This protein binds this small molecule.
Small molecule (SMILES): CC(=O)N[C@H]1[C@H]([C@H](O)[C@H](O)CO)O[C@@](O[C@H]2[C@@H](O)[C@@H](CO)O[C@@H](O[C@H]3[C@H](O)[C@@H](O)[C@H](O)O[C@@H]3CO)[C@@H]2O)(C(=O)O)C[C@@H]1O

Sequence of chain 16.C:
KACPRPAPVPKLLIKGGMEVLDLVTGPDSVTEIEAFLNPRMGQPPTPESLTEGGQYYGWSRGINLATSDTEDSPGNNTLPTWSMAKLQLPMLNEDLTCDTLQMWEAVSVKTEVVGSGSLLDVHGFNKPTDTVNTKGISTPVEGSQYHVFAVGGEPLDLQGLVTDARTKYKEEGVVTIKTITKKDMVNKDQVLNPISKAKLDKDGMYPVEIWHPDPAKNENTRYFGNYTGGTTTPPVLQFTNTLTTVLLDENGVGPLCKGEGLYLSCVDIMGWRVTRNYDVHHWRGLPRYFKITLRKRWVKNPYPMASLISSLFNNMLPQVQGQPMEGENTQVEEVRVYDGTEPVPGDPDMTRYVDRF

Sequence of chain 16.D:
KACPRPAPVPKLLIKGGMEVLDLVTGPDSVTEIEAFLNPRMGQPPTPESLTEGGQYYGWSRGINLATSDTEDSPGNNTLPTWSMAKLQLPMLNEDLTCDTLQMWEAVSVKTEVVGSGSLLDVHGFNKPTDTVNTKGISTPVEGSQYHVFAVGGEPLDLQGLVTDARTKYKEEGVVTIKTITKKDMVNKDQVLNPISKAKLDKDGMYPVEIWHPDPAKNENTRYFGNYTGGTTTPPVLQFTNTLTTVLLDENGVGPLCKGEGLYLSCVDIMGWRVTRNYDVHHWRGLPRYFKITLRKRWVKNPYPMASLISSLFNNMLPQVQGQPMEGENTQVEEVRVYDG

Binding-site contacts:
Ligand atom O6 contacts residue ASN93 of chain 16.C at 3.4 Å (h-bond).
Ligand atom C11 contacts residue ASP85 of chain 16.D at 4.0 Å.
Ligand atom C11 contacts residue TYR72 of chain 16.C at 4.3 Å (hydrophobic).
Ligand atom O1A contacts residue GLY78 of chain 16.C at 3.8 Å.
Ligand atom C1 contacts residue GLY78 of chain 16.C at 4.2 Å.
Ligand atom C5 contacts residue TYR72 of chain 16.C at 3.6 Å (hydrophobic).
Ligand atom O1A contacts residue TYR72 of chain 16.C at 3.6 Å.
Ligand atom O8 contacts residue ARG77 of chain 16.C at 3.6 Å (salt-bridge).
Ligand atom C2 contacts residue GLY78 of chain 16.C at 4.1 Å.
Ligand atom O1A contacts residue ARG77 of chain 16.C at 3.0 Å (salt-bridge).
Ligand atom O4 contacts residue TYR72 of chain 16.C at 3.8 Å.
Ligand atom O4 contacts residue THR291 of chain 16.C at 3.3 Å.
Ligand atom C1 contacts residue ARG77 of chain 16.C at 3.3 Å.
Ligand atom C4 contacts residue HIS298 of chain 16.C at 3.8 Å.
Ligand atom O4 contacts residue HIS298 of chain 16.C at 3.2 Å (h-bond).
Ligand atom O4 contacts residue ILE79 of chain 16.C at 3.7 Å.
Ligand atom C4 contacts residue GLY78 of chain 16.C at 3.2 Å.
Ligand atom O1B contacts residue ARG77 of chain 16.C at 2.7 Å (salt-bridge).
Ligand atom O4 contacts residue GLY78 of chain 16.C at 3.1 Å.
Ligand atom C6 contacts residue TYR72 of chain 16.C at 3.9 Å (hydrophobic).
Ligand atom C10 contacts residue TYR72 of chain 16.C at 4.0 Å (hydrophobic).
Ligand atom C6 contacts residue ASN93 of chain 16.C at 3.7 Å.
Ligand atom O3 contacts residue GLY78 of chain 16.C at 3.4 Å.
Ligand atom N5 contacts residue TYR72 of chain 16.C at 3.1 Å (h-bond).
Ligand atom O1B contacts residue TYR72 of chain 16.C at 4.4 Å.
Ligand atom O4 contacts residue ASN80 of chain 16.C at 4.3 Å.
Ligand atom O9 contacts residue ARG77 of chain 16.C at 3.8 Å.
Ligand atom C3 contacts residue GLY78 of chain 16.C at 4.3 Å.
Ligand atom O1A contacts residue HIS298 of chain 16.C at 4.3 Å.
Ligand atom O3 contacts residue VAL296 of chain 16.C at 4.4 Å.
Ligand atom C1 contacts residue TYR72 of chain 16.C at 4.3 Å (hydrophobic).
Ligand atom O10 contacts residue ASN293 of chain 16.C at 4.5 Å.
Ligand atom C4 contacts residue ARG77 of chain 16.C at 4.4 Å.
Ligand atom C2 contacts residue ARG77 of chain 16.C at 4.4 Å.
Ligand atom C3 contacts residue GLY78 of chain 16.C at 3.9 Å.
Ligand atom O10 contacts residue THR291 of chain 16.C at 4.4 Å.
Ligand atom C3 contacts residue ARG77 of chain 16.C at 4.2 Å.
Ligand atom C3 contacts residue HIS298 of chain 16.C at 3.5 Å.
Ligand atom C4 contacts residue TYR72 of chain 16.C at 3.4 Å (hydrophobic).
Ligand atom O4 contacts residue ARG289 of chain 16.C at 4.5 Å.